Sequence of chain 9.A:
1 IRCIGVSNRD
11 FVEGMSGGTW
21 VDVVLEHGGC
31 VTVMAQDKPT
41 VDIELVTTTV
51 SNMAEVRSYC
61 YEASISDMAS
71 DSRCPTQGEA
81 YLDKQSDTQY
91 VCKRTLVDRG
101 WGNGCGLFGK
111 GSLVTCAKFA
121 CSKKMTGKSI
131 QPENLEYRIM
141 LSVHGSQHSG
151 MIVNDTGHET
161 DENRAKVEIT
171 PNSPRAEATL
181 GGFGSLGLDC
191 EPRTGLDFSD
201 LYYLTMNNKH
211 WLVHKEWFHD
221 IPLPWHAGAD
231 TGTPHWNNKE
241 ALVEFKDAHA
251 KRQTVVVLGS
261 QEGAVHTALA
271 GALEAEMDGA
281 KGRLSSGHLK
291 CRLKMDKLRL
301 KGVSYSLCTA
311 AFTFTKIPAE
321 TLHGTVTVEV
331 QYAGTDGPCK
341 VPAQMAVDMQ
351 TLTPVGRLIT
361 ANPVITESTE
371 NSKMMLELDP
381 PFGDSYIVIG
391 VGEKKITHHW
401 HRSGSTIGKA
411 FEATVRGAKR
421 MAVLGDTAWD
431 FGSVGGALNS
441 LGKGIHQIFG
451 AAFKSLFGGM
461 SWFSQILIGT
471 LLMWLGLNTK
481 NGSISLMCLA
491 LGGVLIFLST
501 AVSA

The protein below binds the small molecule below.
Small molecule (SMILES): CC(=O)N[C@@H]1[C@@H](O)[C@H](O)[C@@H](CO)O[C@H]1O

Binding-site contacts:
Ligand atom C3 contacts residue THR160 of chain 9.A at 3.9 Å.
Ligand atom O5 contacts residue HIS158 of chain 9.A at 3.8 Å.
Ligand atom C4 contacts residue ASN154 of chain 9.A at 4.3 Å.
Ligand atom C6 contacts residue HIS158 of chain 9.A at 4.0 Å.
Ligand atom O7 contacts residue ASP161 of chain 9.A at 3.7 Å.
Ligand atom C7 contacts residue THR160 of chain 9.A at 3.4 Å.
Ligand atom C8 contacts residue VAL153 of chain 9.A at 4.4 Å (hydrophobic).
Ligand atom O7 contacts residue THR160 of chain 9.A at 2.5 Å.
Ligand atom C5 contacts residue THR160 of chain 9.A at 3.7 Å.
Ligand atom C7 contacts residue ASN154 of chain 9.A at 3.0 Å.
Ligand atom N2 contacts residue THR160 of chain 9.A at 3.5 Å.
Ligand atom C5 contacts residue ASN154 of chain 9.A at 3.8 Å.
Ligand atom O7 contacts residue ASN154 of chain 9.A at 2.7 Å (h-bond).
Ligand atom O5 contacts residue ASN154 of chain 9.A at 2.4 Å (h-bond).
Ligand atom C1 contacts residue THR160 of chain 9.A at 3.0 Å.
Ligand atom C6 contacts residue THR160 of chain 9.A at 3.7 Å.
Ligand atom N2 contacts residue ASN154 of chain 9.A at 3.0 Å (h-bond).
Ligand atom O5 contacts residue THR160 of chain 9.A at 3.2 Å.
Ligand atom C8 contacts residue ILE152 of chain 9.A at 4.3 Å (hydrophobic).
Ligand atom C3 contacts residue ASN154 of chain 9.A at 3.9 Å.
Ligand atom C2 contacts residue THR160 of chain 9.A at 2.7 Å.
Ligand atom C4 contacts residue THR160 of chain 9.A at 3.6 Å.
Ligand atom C2 contacts residue ASN154 of chain 9.A at 2.5 Å.
Ligand atom C1 contacts residue ASN154 of chain 9.A at 1.6 Å.
Ligand atom C8 contacts residue ASN154 of chain 9.A at 4.1 Å.
Ligand atom O3 contacts residue THR160 of chain 9.A at 4.3 Å.
Ligand atom O6 contacts residue HIS158 of chain 9.A at 3.4 Å (h-bond).